Sequence of chain 1.B:
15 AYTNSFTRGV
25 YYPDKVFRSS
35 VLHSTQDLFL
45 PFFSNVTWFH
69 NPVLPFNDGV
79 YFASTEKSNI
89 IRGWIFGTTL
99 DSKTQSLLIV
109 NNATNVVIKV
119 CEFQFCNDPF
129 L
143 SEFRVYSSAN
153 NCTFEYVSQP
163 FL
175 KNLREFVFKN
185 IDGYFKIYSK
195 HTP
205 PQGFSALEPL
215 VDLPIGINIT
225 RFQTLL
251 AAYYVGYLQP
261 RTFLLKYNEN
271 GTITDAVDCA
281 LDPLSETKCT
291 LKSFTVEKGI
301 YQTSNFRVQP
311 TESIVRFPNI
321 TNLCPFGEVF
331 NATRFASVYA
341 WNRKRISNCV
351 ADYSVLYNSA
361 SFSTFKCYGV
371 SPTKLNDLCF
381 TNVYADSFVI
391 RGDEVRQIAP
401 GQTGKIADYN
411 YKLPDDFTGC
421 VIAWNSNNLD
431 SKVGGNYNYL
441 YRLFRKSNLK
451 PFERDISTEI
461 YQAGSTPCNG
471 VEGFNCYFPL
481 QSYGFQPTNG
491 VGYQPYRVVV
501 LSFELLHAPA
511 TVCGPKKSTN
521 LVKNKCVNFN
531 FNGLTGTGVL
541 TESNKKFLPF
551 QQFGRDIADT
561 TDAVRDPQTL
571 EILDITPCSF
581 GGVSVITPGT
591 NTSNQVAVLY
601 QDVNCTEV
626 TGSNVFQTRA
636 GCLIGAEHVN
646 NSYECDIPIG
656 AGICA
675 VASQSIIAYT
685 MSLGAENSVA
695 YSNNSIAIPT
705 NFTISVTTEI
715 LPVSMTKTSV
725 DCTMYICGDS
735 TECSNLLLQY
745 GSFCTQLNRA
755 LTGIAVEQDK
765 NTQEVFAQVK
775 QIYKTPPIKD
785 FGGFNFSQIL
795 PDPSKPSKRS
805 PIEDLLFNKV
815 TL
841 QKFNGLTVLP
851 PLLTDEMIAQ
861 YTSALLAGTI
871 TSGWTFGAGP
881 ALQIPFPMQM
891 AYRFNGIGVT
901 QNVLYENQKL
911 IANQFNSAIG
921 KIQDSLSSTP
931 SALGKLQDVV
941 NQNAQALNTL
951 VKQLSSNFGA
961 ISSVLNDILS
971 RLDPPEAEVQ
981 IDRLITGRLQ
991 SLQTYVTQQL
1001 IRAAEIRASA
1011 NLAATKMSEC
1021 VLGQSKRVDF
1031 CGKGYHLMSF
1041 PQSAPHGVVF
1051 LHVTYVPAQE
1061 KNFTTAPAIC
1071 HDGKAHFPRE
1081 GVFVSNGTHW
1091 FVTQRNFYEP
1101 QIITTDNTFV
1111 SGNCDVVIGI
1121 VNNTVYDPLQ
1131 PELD

Binding-site contacts:
Ligand atom C7 contacts residue ASN789 of chain 1.B at 3.0 Å.
Ligand atom C4 contacts residue ASN789 of chain 1.B at 4.2 Å.
Ligand atom C1 contacts residue SER791 of chain 1.B at 4.4 Å.
Ligand atom C3 contacts residue ASN789 of chain 1.B at 3.8 Å.
Ligand atom C5 contacts residue ASN789 of chain 1.B at 3.6 Å.
Ligand atom C2 contacts residue ASN789 of chain 1.B at 2.5 Å.
Ligand atom N2 contacts residue ASN789 of chain 1.B at 2.3 Å (h-bond).
Ligand atom C8 contacts residue ASN789 of chain 1.B at 3.3 Å.
Ligand atom O7 contacts residue ASN789 of chain 1.B at 3.9 Å.
Ligand atom C1 contacts residue ASN789 of chain 1.B at 1.4 Å.
Ligand atom O5 contacts residue ASN789 of chain 1.B at 2.3 Å (h-bond).

A small-molecule ligand and the protein it binds are described below.
Small molecule (SMILES): CC(=O)N[C@@H]1[C@@H](O)[C@H](O)[C@@H](CO)O[C@H]1O